This protein binds this small molecule.
Small molecule (SMILES): CC(=O)N[C@H]1[C@H](O[C@H]2[C@H](O)[C@@H](NC(C)=O)CO[C@@H]2CO)O[C@H](CO)[C@@H](O)[C@@H]1O

Binding-site contacts:
Ligand atom C7 contacts residue ASN246 of chain 1.B at 3.2 Å.
Ligand atom C6 contacts residue SER386 of chain 1.B at 4.4 Å.
Ligand atom C5 contacts residue ASN246 of chain 1.B at 3.7 Å.
Ligand atom C1 contacts residue ASN246 of chain 1.B at 1.4 Å.
Ligand atom C7 contacts residue ILE353 of chain 1.B at 4.1 Å (hydrophobic).
Ligand atom C5 contacts residue SER386 of chain 1.B at 4.1 Å.
Ligand atom O7 contacts residue ILE353 of chain 1.B at 3.5 Å.
Ligand atom C1 contacts residue SER386 of chain 1.B at 4.2 Å.
Ligand atom C3 contacts residue ASN246 of chain 1.B at 3.8 Å.
Ligand atom O7 contacts residue ASN277 of chain 1.B at 4.4 Å.
Ligand atom O5 contacts residue ASN246 of chain 1.B at 2.4 Å (h-bond).
Ligand atom C8 contacts residue VAL278 of chain 1.B at 4.3 Å (hydrophobic).
Ligand atom N2 contacts residue ASN246 of chain 1.B at 3.0 Å (h-bond).
Ligand atom C8 contacts residue SER279 of chain 1.B at 3.8 Å.
Ligand atom O7 contacts residue ASN246 of chain 1.B at 3.1 Å (h-bond).
Ligand atom C8 contacts residue ALA244 of chain 1.B at 4.3 Å (hydrophobic).
Ligand atom C4 contacts residue ASN246 of chain 1.B at 4.2 Å.
Ligand atom C2 contacts residue ASN246 of chain 1.B at 2.5 Å.
Ligand atom C8 contacts residue ASN246 of chain 1.B at 4.4 Å.
Ligand atom C8 contacts residue ASN277 of chain 1.B at 4.0 Å.
Ligand atom C8 contacts residue ILE353 of chain 1.B at 3.8 Å (hydrophobic).
Ligand atom O5 contacts residue SER386 of chain 1.B at 4.0 Å.

Sequence of chain 1.B:
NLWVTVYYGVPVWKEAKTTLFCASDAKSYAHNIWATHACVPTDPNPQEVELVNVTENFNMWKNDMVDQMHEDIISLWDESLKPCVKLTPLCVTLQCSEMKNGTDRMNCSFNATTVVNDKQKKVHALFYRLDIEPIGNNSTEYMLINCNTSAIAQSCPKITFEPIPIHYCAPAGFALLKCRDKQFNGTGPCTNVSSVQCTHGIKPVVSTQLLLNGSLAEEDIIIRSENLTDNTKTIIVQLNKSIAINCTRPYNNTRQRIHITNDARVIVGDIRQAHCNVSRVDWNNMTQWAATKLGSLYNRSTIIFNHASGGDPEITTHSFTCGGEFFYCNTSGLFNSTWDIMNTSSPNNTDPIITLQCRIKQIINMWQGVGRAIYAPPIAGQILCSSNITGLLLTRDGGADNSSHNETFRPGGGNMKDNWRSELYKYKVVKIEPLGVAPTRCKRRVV